Binding-site contacts:
Ligand atom F13 contacts residue LEU107 of chain 1.A at 4.0 Å.
Ligand atom C1 contacts residue TYR138 of chain 1.A at 3.5 Å (hydrophobic).
Ligand atom C3 contacts residue TYR138 of chain 1.A at 3.7 Å (hydrophobic).
Ligand atom C4 contacts residue TYR138 of chain 1.A at 4.0 Å (hydrophobic).
Ligand atom C10 contacts residue TYR138 of chain 1.A at 4.1 Å (hydrophobic).
Ligand atom F13 contacts residue ALA141 of chain 1.A at 4.0 Å.
Ligand atom C5 contacts residue TYR138 of chain 1.A at 3.6 Å (hydrophobic).
Ligand atom F12 contacts residue SER137 of chain 1.A at 4.5 Å.
Ligand atom C4 contacts residue SER137 of chain 1.A at 3.9 Å.
Ligand atom F12 contacts residue ALA141 of chain 1.A at 2.8 Å.
Ligand atom C10 contacts residue ALA141 of chain 1.A at 4.0 Å (hydrophobic).
Ligand atom C6 contacts residue TYR138 of chain 1.A at 3.6 Å (hydrophobic).
Ligand atom C2 contacts residue TYR138 of chain 1.A at 3.8 Å (hydrophobic).
Ligand atom C7 contacts residue TYR138 of chain 1.A at 3.9 Å (hydrophobic).
Ligand atom F13 contacts residue TYR138 of chain 1.A at 3.2 Å.
Ligand atom C5 contacts residue SER137 of chain 1.A at 3.8 Å.

A protein and the small-molecule ligand that binds it are described below.
Small molecule (SMILES): [H]/N=C(\N)c1ccc(C(F)(F)F)cc1

Sequence of chain 1.A:
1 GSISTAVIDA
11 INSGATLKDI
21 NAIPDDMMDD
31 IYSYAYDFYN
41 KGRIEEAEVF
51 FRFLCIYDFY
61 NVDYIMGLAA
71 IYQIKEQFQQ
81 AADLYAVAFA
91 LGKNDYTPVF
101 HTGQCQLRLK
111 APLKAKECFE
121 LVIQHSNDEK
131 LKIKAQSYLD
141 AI